Sequence of chain 1.B:
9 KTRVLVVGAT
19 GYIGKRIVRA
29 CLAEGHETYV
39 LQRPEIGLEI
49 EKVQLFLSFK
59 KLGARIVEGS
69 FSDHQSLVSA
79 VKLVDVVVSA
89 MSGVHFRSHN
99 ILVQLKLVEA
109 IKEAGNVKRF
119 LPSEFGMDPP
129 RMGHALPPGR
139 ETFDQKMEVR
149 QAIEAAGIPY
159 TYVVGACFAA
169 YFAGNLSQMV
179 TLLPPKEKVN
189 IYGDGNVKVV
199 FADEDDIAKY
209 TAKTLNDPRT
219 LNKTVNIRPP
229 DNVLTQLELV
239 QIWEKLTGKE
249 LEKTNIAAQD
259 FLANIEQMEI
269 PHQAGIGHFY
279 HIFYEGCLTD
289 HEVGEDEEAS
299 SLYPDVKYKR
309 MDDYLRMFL

Sequence of chain 1.A:
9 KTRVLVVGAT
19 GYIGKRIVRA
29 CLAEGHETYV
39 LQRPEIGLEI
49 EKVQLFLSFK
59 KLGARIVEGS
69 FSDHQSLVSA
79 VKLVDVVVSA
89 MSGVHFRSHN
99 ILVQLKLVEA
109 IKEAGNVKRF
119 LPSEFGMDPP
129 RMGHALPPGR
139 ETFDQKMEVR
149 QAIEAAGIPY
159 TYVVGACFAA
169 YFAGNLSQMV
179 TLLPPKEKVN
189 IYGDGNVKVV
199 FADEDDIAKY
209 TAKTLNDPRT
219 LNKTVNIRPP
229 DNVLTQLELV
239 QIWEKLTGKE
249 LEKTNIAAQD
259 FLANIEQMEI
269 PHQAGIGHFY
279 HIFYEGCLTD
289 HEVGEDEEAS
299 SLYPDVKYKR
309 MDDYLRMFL

Binding-site contacts:
Ligand atom OAE contacts residue MET177 of chain 1.A at 3.3 Å.
Ligand atom OAD contacts residue GLY124 of chain 1.A at 3.6 Å.
Ligand atom OAC contacts residue VAL178 of chain 1.A at 3.1 Å (h-bond).
Ligand atom OAF contacts residue MET125 of chain 1.A at 2.8 Å (h-bond).
Ligand atom CAU contacts residue GLY273 of chain 1.A at 3.8 Å.
Ligand atom CAI contacts residue PHE94 of chain 1.A at 3.8 Å (hydrophobic).
Ligand atom OAD contacts residue MET125 of chain 1.A at 3.3 Å (h-bond).
Ligand atom CAZ contacts residue NDP1 of chain 1.F at 3.5 Å.
Ligand atom CAQ contacts residue GLY273 of chain 1.A at 3.8 Å.
Ligand atom CAM contacts residue PHE277 of chain 1.A at 3.7 Å (hydrophobic).
Ligand atom OAB contacts residue VAL92 of chain 1.A at 3.3 Å.
Ligand atom CAY contacts residue TYR169 of chain 1.A at 3.6 Å (hydrophobic).
Ligand atom CAY contacts residue THR179 of chain 1.A at 3.5 Å.
Ligand atom OAC contacts residue MET177 of chain 1.A at 3.5 Å.
Ligand atom OAA contacts residue PHE170 of chain 1.A at 3.4 Å.
Ligand atom OAD contacts residue NDP1 of chain 1.F at 3.5 Å (h-bond).
Ligand atom OAC contacts residue LEU46 of chain 1.B at 3.4 Å.
Ligand atom CAS contacts residue PHE277 of chain 1.A at 3.9 Å (hydrophobic).
Ligand atom CAR contacts residue HIS276 of chain 1.A at 3.7 Å.
Ligand atom CAQ contacts residue PHE94 of chain 1.A at 3.5 Å (hydrophobic).
Ligand atom CAL contacts residue NDP1 of chain 1.F at 3.3 Å.
Ligand atom CAS contacts residue LEU46 of chain 1.B at 3.5 Å (hydrophobic).
Ligand atom CAP contacts residue NDP1 of chain 1.F at 3.4 Å.
Ligand atom OAA contacts residue PHE277 of chain 1.A at 3.4 Å.
Ligand atom CAX contacts residue MET125 of chain 1.A at 3.6 Å (hydrophobic).
Ligand atom CAU contacts residue MET177 of chain 1.A at 3.7 Å (hydrophobic).
Ligand atom CAY contacts residue GLN176 of chain 1.A at 3.8 Å.
Ligand atom CAM contacts residue PHE94 of chain 1.A at 3.7 Å (hydrophobic).
Ligand atom CAW contacts residue MET177 of chain 1.A at 3.6 Å (hydrophobic).
Ligand atom CAZ contacts residue ILE280 of chain 1.A at 3.9 Å (hydrophobic).
Ligand atom CAJ contacts residue NDP1 of chain 1.F at 3.5 Å.
Ligand atom CAY contacts residue LEU46 of chain 1.B at 3.7 Å (hydrophobic).
Ligand atom OAF contacts residue GLY124 of chain 1.A at 3.3 Å.
Ligand atom OAB contacts residue NDP1 of chain 1.F at 2.9 Å.
Ligand atom CAN contacts residue NDP1 of chain 1.F at 3.8 Å.
Ligand atom OAE contacts residue VAL178 of chain 1.A at 3.1 Å (h-bond).
Ligand atom CAT contacts residue MET125 of chain 1.A at 3.6 Å (hydrophobic).
Ligand atom CAO contacts residue PHE277 of chain 1.A at 3.7 Å (hydrophobic).
Ligand atom CAT contacts residue NDP1 of chain 1.F at 3.6 Å.
Ligand atom CAY contacts residue ASN173 of chain 1.A at 3.3 Å.

A small-molecule ligand and the protein it binds are described below.
Small molecule (SMILES): COc1cc([C@H]2OC[C@H]3[C@@H]2CO[C@@H]3c2ccc(O)c(OC)c2)ccc1O